Sequence of chain 1.A:
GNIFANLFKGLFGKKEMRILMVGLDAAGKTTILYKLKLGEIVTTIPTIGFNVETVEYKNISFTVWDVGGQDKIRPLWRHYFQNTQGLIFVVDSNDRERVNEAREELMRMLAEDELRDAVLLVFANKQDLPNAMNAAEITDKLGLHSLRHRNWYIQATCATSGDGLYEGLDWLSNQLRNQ

Binding-site contacts:
Ligand atom O6 contacts residue ASP129 of chain 1.A at 3.5 Å (salt-bridge).
Ligand atom O3B contacts residue MG1 of chain 1.E at 3.5 Å.
Ligand atom C6 contacts residue LYS127 of chain 1.A at 3.5 Å.
Ligand atom O3A contacts residue ALA27 of chain 1.A at 3.6 Å.
Ligand atom O6 contacts residue LYS127 of chain 1.A at 3.2 Å.
Ligand atom C6 contacts residue ASP129 of chain 1.A at 3.7 Å.
Ligand atom C4 contacts residue THR161 of chain 1.A at 3.6 Å.
Ligand atom O1A contacts residue GLY29 of chain 1.A at 3.2 Å.
Ligand atom O6 contacts residue ALA160 of chain 1.A at 3.0 Å (h-bond).
Ligand atom O1B contacts residue GLY29 of chain 1.A at 3.0 Å (h-bond).
Ligand atom C2' contacts residue THR32 of chain 1.A at 3.5 Å.
Ligand atom O2B contacts residue THR31 of chain 1.A at 2.8 Å (h-bond).
Ligand atom N2 contacts residue ASP129 of chain 1.A at 2.9 Å (salt-bridge).
Ligand atom O1B contacts residue ALA28 of chain 1.A at 3.3 Å (h-bond).
Ligand atom O1A contacts residue THR31 of chain 1.A at 3.3 Å (h-bond).
Ligand atom N1 contacts residue ASP129 of chain 1.A at 2.8 Å (salt-bridge).
Ligand atom C5 contacts residue THR161 of chain 1.A at 3.7 Å.
Ligand atom O1B contacts residue LYS30 of chain 1.A at 2.8 Å (salt-bridge).
Ligand atom O1A contacts residue THR32 of chain 1.A at 2.6 Å (h-bond).
Ligand atom C2 contacts residue ASP129 of chain 1.A at 3.6 Å.
Ligand atom O3B contacts residue ALA27 of chain 1.A at 2.7 Å (h-bond).
Ligand atom O6 contacts residue CYS159 of chain 1.A at 3.4 Å.
Ligand atom C8 contacts residue THR32 of chain 1.A at 3.5 Å.
Ligand atom C5 contacts residue ASN126 of chain 1.A at 3.7 Å.
Ligand atom O4' contacts residue LYS127 of chain 1.A at 3.3 Å (salt-bridge).
Ligand atom O1A contacts residue LYS30 of chain 1.A at 3.6 Å.
Ligand atom O6 contacts residue ASN126 of chain 1.A at 3.2 Å (h-bond).
Ligand atom PB contacts residue ALA27 of chain 1.A at 3.7 Å.
Ligand atom N1 contacts residue LYS127 of chain 1.A at 3.7 Å.
Ligand atom PB contacts residue MG1 of chain 1.E at 3.2 Å.
Ligand atom C5' contacts residue ALA27 of chain 1.A at 3.6 Å (hydrophobic).
Ligand atom N2 contacts residue LEU130 of chain 1.A at 3.5 Å.
Ligand atom O5' contacts residue THR32 of chain 1.A at 3.6 Å.
Ligand atom PB contacts residue LYS30 of chain 1.A at 3.5 Å.
Ligand atom PA contacts residue THR32 of chain 1.A at 3.6 Å.
Ligand atom N7 contacts residue ALA160 of chain 1.A at 3.7 Å.
Ligand atom O2B contacts residue MG1 of chain 1.E at 1.8 Å.
Ligand atom O5' contacts residue GLY29 of chain 1.A at 3.7 Å.
Ligand atom N7 contacts residue ASN126 of chain 1.A at 3.0 Å (h-bond).
Ligand atom O3A contacts residue GLY29 of chain 1.A at 3.2 Å (h-bond).

This protein binds this small molecule.
Small molecule (SMILES): Nc1nc2c(ncn2[C@@H]2O[C@H](CO[P](=O)(O)OP(=O)(O)O)[C@@H](OP(=O)(O)O)[C@H]2O)c(=O)[nH]1